This small molecule binds to this protein.
Small molecule (SMILES): CCNC(=O)[C@@H]1C[C@H](NC(=O)[C@H](Cc2cn(CCNC(=O)c3ccc(S)cc3)nn2)NC)CN1

Binding-site contacts:
Ligand atom O1 contacts residue PRO51 of chain 1.D at 3.9 Å.
Ligand atom S1 contacts residue TYR36 of chain 1.D at 4.0 Å.
Ligand atom C26 contacts residue GLN40 of chain 1.D at 3.0 Å.
Ligand atom N3 contacts residue PRO51 of chain 1.D at 3.4 Å.
Ligand atom C2 contacts residue HIS50 of chain 1.D at 3.4 Å.
Ligand atom C25 contacts residue ASP47 of chain 1.D at 4.3 Å.
Ligand atom C12 contacts residue GLU49 of chain 1.D at 3.9 Å.
Ligand atom C2 contacts residue GAL1 of chain 1.U at 3.1 Å.
Ligand atom C29 contacts residue SO41 of chain 1.W at 3.6 Å.
Ligand atom C5 contacts residue HIS50 of chain 1.D at 3.7 Å.
Ligand atom C1 contacts residue HIS50 of chain 1.D at 3.4 Å.
Ligand atom C14 contacts residue GLU49 of chain 1.D at 4.1 Å.
Ligand atom C27 contacts residue SO41 of chain 1.W at 3.6 Å.
Ligand atom C6 contacts residue GAL1 of chain 1.U at 4.1 Å.
Ligand atom S1 contacts residue GAL1 of chain 1.U at 1.8 Å.
Ligand atom C27 contacts residue GLN40 of chain 1.D at 4.3 Å.
Ligand atom O4 contacts residue GLU49 of chain 1.D at 3.8 Å.
Ligand atom C6 contacts residue HIS50 of chain 1.D at 3.6 Å.
Ligand atom C1 contacts residue GAL1 of chain 1.U at 2.8 Å.
Ligand atom N7 contacts residue GLN40 of chain 1.D at 3.0 Å (h-bond).
Ligand atom S1 contacts residue HIS50 of chain 1.D at 4.3 Å.
Ligand atom N8 contacts residue SO41 of chain 1.W at 2.6 Å (h-bond).
Ligand atom C4 contacts residue HIS50 of chain 1.D at 3.7 Å.
Ligand atom C3 contacts residue GLN53 of chain 1.D at 3.9 Å.
Ligand atom N7 contacts residue SO41 of chain 1.W at 4.0 Å.
Ligand atom C2 contacts residue GLN53 of chain 1.D at 3.9 Å.
Ligand atom C31 contacts residue SO41 of chain 1.W at 3.1 Å.
Ligand atom N2 contacts residue PRO51 of chain 1.D at 4.0 Å.
Ligand atom N3 contacts residue GLU49 of chain 1.D at 3.8 Å.
Ligand atom N4 contacts residue HIS50 of chain 1.D at 4.2 Å.
Ligand atom C25 contacts residue TRP42 of chain 1.D at 4.3 Å (hydrophobic).
Ligand atom C11 contacts residue PRO51 of chain 1.D at 3.9 Å (hydrophobic).
Ligand atom C30 contacts residue SO41 of chain 1.W at 3.5 Å.
Ligand atom N4 contacts residue GLU49 of chain 1.D at 3.4 Å (salt-bridge).
Ligand atom N3 contacts residue HIS50 of chain 1.D at 4.0 Å.
Ligand atom C3 contacts residue HIS50 of chain 1.D at 3.5 Å.
Ligand atom C3 contacts residue GAL1 of chain 1.U at 4.3 Å.
Ligand atom C25 contacts residue GLN40 of chain 1.D at 4.3 Å.
Ligand atom O1 contacts residue GLN53 of chain 1.D at 4.2 Å.
Ligand atom C26 contacts residue TRP42 of chain 1.D at 4.3 Å (hydrophobic).

Sequence of chain 1.D:
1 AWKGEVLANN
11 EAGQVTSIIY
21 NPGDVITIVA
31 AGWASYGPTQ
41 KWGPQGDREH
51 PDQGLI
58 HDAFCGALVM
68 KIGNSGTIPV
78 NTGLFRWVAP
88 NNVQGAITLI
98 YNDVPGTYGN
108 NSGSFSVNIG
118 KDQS